Binding-site contacts:
Ligand atom C17 contacts residue TRP21 of chain 1.A at 3.3 Å (hydrophobic).
Ligand atom CL1 contacts residue TRP21 of chain 1.A at 3.1 Å.
Ligand atom O11 contacts residue LEU301 of chain 1.A at 3.8 Å.
Ligand atom C8 contacts residue LEU301 of chain 1.A at 3.7 Å (hydrophobic).
Ligand atom O11 contacts residue TRP80 of chain 1.A at 4.0 Å.
Ligand atom C2 contacts residue LEU301 of chain 1.A at 3.3 Å (hydrophobic).
Ligand atom C3 contacts residue GLN303 of chain 1.A at 3.8 Å.
Ligand atom C4 contacts residue LEU301 of chain 1.A at 3.9 Å (hydrophobic).
Ligand atom C16 contacts residue PHE123 of chain 1.A at 3.5 Å (hydrophobic).
Ligand atom C5 contacts residue ARG125 of chain 1.A at 3.9 Å.
Ligand atom C6 contacts residue PHE123 of chain 1.A at 4.0 Å (hydrophobic).
Ligand atom BR7 contacts residue PRO124 of chain 1.A at 3.5 Å.
Ligand atom C4 contacts residue PHE123 of chain 1.A at 3.7 Å (hydrophobic).
Ligand atom C21 contacts residue NAP1 of chain 1.B at 3.1 Å.
Ligand atom BR7 contacts residue ARG125 of chain 1.A at 3.6 Å.
Ligand atom C14 contacts residue PHE123 of chain 1.A at 3.4 Å (hydrophobic).
Ligand atom C20 contacts residue NAP1 of chain 1.B at 3.5 Å.
Ligand atom O22 contacts residue TYR49 of chain 1.A at 3.4 Å (h-bond).
Ligand atom O23 contacts residue TYR49 of chain 1.A at 2.5 Å (h-bond).
Ligand atom O23 contacts residue NAP1 of chain 1.B at 3.0 Å.
Ligand atom C20 contacts residue TRP21 of chain 1.A at 3.8 Å (hydrophobic).
Ligand atom CL1 contacts residue VAL48 of chain 1.A at 3.3 Å.
Ligand atom O11 contacts residue TRP112 of chain 1.A at 4.0 Å.
Ligand atom CL1 contacts residue TYR49 of chain 1.A at 3.8 Å.
Ligand atom C15 contacts residue TYR49 of chain 1.A at 4.1 Å (hydrophobic).
Ligand atom C5 contacts residue LEU301 of chain 1.A at 4.1 Å (hydrophobic).
Ligand atom C21 contacts residue TYR49 of chain 1.A at 3.3 Å (hydrophobic).
Ligand atom C15 contacts residue VAL48 of chain 1.A at 4.1 Å (hydrophobic).
Ligand atom O22 contacts residue NAP1 of chain 1.B at 3.4 Å (h-bond).
Ligand atom C17 contacts residue VAL48 of chain 1.A at 4.1 Å (hydrophobic).
Ligand atom C1 contacts residue PHE123 of chain 1.A at 4.0 Å (hydrophobic).
Ligand atom C21 contacts residue HIS111 of chain 1.A at 3.7 Å.
Ligand atom O23 contacts residue TRP21 of chain 1.A at 3.5 Å.
Ligand atom BR7 contacts residue PHE123 of chain 1.A at 3.8 Å.
Ligand atom BR7 contacts residue ALA131 of chain 1.A at 3.7 Å.
Ligand atom C3 contacts residue LEU301 of chain 1.A at 3.6 Å (hydrophobic).
Ligand atom O22 contacts residue HIS111 of chain 1.A at 2.5 Å (h-bond).
Ligand atom C4 contacts residue PHE116 of chain 1.A at 4.1 Å (hydrophobic).
Ligand atom C1 contacts residue LEU301 of chain 1.A at 3.4 Å (hydrophobic).
Ligand atom C15 contacts residue TRP21 of chain 1.A at 3.1 Å (hydrophobic).

Sequence of chain 1.A:
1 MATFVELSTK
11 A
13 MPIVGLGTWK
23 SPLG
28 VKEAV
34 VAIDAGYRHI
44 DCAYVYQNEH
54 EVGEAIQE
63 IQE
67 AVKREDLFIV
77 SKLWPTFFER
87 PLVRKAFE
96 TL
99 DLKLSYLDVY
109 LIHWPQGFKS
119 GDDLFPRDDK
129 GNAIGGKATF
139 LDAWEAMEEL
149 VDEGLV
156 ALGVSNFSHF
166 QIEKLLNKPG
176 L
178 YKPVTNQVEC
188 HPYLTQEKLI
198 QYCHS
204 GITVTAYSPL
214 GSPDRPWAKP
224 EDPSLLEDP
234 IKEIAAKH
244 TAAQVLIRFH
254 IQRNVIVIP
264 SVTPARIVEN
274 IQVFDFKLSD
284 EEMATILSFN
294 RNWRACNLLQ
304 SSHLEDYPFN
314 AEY

The small molecule below binds the protein below.
Small molecule (SMILES): O=C(O)COc1cc(Cl)ccc1C(=O)NCc1ccc(Br)cc1